Binding-site contacts:
Ligand atom C5 contacts residue ASN141 of chain 1.B at 3.8 Å.
Ligand atom C19 contacts residue ILE187 of chain 1.B at 3.9 Å (hydrophobic).
Ligand atom C4 contacts residue HIS183 of chain 1.B at 3.3 Å.
Ligand atom C15 contacts residue MET248 of chain 1.B at 3.4 Å (hydrophobic).
Ligand atom C19 contacts residue TYR159 of chain 1.B at 3.9 Å (hydrophobic).
Ligand atom C13 contacts residue PRO182 of chain 1.B at 3.5 Å (hydrophobic).
Ligand atom C6 contacts residue PRO182 of chain 1.B at 3.3 Å (hydrophobic).
Ligand atom C18 contacts residue TYR159 of chain 1.B at 3.6 Å (hydrophobic).
Ligand atom C7 contacts residue PRO182 of chain 1.B at 3.5 Å (hydrophobic).
Ligand atom O2 contacts residue MET186 of chain 1.B at 3.8 Å.
Ligand atom N contacts residue HIS183 of chain 1.B at 2.9 Å (h-bond).
Ligand atom C4 contacts residue ASN141 of chain 1.B at 3.9 Å.
Ligand atom C8 contacts residue PHE144 of chain 1.B at 3.8 Å (hydrophobic).
Ligand atom CL contacts residue VAL185 of chain 1.B at 2.7 Å.
Ligand atom C17 contacts residue MET160 of chain 1.B at 3.7 Å (hydrophobic).
Ligand atom N1 contacts residue PRO182 of chain 1.B at 2.9 Å (h-bond).
Ligand atom C17 contacts residue MET248 of chain 1.B at 4.0 Å (hydrophobic).
Ligand atom C5 contacts residue HIS183 of chain 1.B at 3.5 Å.
Ligand atom C9 contacts residue LEU147 of chain 1.B at 3.9 Å (hydrophobic).
Ligand atom C9 contacts residue PHE144 of chain 1.B at 3.1 Å (hydrophobic).
Ligand atom C contacts residue LEU68 of chain 1.B at 3.4 Å (hydrophobic).
Ligand atom C5 contacts residue PRO182 of chain 1.B at 3.4 Å (hydrophobic).
Ligand atom C7 contacts residue PHE144 of chain 1.B at 3.8 Å (hydrophobic).
Ligand atom CL contacts residue ILE187 of chain 1.B at 3.9 Å.
Ligand atom C5 contacts residue VAL185 of chain 1.B at 3.2 Å (hydrophobic).
Ligand atom C15 contacts residue MET244 of chain 1.B at 3.8 Å (hydrophobic).
Ligand atom C6 contacts residue ASN141 of chain 1.B at 3.9 Å.
Ligand atom CL contacts residue ILE163 of chain 1.B at 3.6 Å.
Ligand atom C6 contacts residue VAL185 of chain 1.B at 3.5 Å (hydrophobic).
Ligand atom O1 contacts residue HIS183 of chain 1.B at 3.4 Å (h-bond).
Ligand atom CL contacts residue MET244 of chain 1.B at 3.5 Å.
Ligand atom C12 contacts residue ILE187 of chain 1.B at 3.7 Å (hydrophobic).
Ligand atom C13 contacts residue VAL185 of chain 1.B at 3.4 Å (hydrophobic).
Ligand atom O2 contacts residue ASN141 of chain 1.B at 3.9 Å.
Ligand atom C2 contacts residue ILE197 of chain 1.B at 3.6 Å (hydrophobic).
Ligand atom C17 contacts residue ILE156 of chain 1.B at 4.0 Å (hydrophobic).
Ligand atom C8 contacts residue PRO182 of chain 1.B at 3.9 Å (hydrophobic).
Ligand atom C16 contacts residue MET248 of chain 1.B at 3.2 Å (hydrophobic).
Ligand atom N1 contacts residue VAL185 of chain 1.B at 2.8 Å (h-bond).
Ligand atom C10 contacts residue PHE144 of chain 1.B at 3.9 Å (hydrophobic).

This small molecule binds to this protein.
Small molecule (SMILES): COC(=O)CC(=O)NCCCNCc1ccc(-c2ccccc2)c(Cl)c1

Sequence of chain 1.B:
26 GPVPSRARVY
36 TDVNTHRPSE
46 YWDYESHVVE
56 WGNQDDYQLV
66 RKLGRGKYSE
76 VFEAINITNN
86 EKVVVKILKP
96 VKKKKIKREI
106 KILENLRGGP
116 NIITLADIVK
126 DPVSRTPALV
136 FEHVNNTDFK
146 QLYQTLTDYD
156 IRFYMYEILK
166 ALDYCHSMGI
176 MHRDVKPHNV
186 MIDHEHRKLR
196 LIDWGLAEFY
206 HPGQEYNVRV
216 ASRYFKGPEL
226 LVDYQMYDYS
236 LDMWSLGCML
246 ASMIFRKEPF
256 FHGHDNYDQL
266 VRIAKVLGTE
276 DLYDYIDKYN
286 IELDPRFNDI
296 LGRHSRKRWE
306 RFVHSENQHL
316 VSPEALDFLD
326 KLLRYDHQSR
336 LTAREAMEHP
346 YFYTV